Sequence of chain 10.B:
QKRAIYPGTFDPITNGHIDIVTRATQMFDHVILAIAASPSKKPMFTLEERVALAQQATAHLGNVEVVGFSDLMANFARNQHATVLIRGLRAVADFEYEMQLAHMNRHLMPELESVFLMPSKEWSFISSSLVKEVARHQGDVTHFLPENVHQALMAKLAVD

This protein binds this small molecule.
Small molecule (SMILES): CC(C)(CO)[C@@H](O)C(=O)NCCc1nc2cccc(O)c2[nH]1

Binding-site contacts:
Ligand atom C6 contacts residue LEU102 of chain 3.B at 3.7 Å (hydrophobic).
Ligand atom C6 contacts residue MET105 of chain 3.B at 3.8 Å (hydrophobic).
Ligand atom C5 contacts residue MET105 of chain 3.B at 3.9 Å (hydrophobic).
Ligand atom O22 contacts residue LEU102 of chain 3.B at 3.4 Å.
Ligand atom C21 contacts residue GLY9 of chain 3.B at 3.8 Å.
Ligand atom O13 contacts residue ALA75 of chain 3.B at 3.0 Å (h-bond).
Ligand atom C10 contacts residue ASN106 of chain 3.B at 3.2 Å.
Ligand atom C3 contacts residue MET74 of chain 3.B at 3.9 Å (hydrophobic).
Ligand atom O22 contacts residue TYR98 of chain 3.B at 3.5 Å (h-bond).
Ligand atom C19 contacts residue THR10 of chain 3.B at 3.8 Å.
Ligand atom N11 contacts residue MET74 of chain 3.B at 3.0 Å (h-bond).
Ligand atom C6 contacts residue LEU131 of chain 10.B at 3.9 Å (hydrophobic).
Ligand atom C7 contacts residue LEU131 of chain 10.B at 3.9 Å (hydrophobic).
Ligand atom C9 contacts residue LEU73 of chain 3.B at 3.4 Å (hydrophobic).
Ligand atom O13 contacts residue LEU109 of chain 3.B at 3.9 Å.
Ligand atom O22 contacts residue ARG88 of chain 3.B at 3.3 Å (salt-bridge).
Ligand atom C9 contacts residue MET74 of chain 3.B at 3.9 Å (hydrophobic).
Ligand atom C20 contacts residue ARG88 of chain 3.B at 3.6 Å.
Ligand atom O13 contacts residue MET74 of chain 3.B at 3.6 Å (h-bond).
Ligand atom C2 contacts residue MET74 of chain 3.B at 3.9 Å (hydrophobic).
Ligand atom C7 contacts residue VAL135 of chain 10.B at 3.8 Å (hydrophobic).
Ligand atom C10 contacts residue LEU73 of chain 3.B at 3.6 Å (hydrophobic).
Ligand atom C3 contacts residue ASP72 of chain 3.B at 4.0 Å.
Ligand atom O13 contacts residue LEU73 of chain 3.B at 3.6 Å.
Ligand atom C6 contacts residue VAL135 of chain 10.B at 3.5 Å (hydrophobic).
Ligand atom C3 contacts residue PHE70 of chain 3.B at 3.9 Å (hydrophobic).
Ligand atom C5 contacts residue LEU109 of chain 3.B at 3.8 Å (hydrophobic).
Ligand atom C1 contacts residue MET74 of chain 3.B at 3.8 Å (hydrophobic).
Ligand atom C19 contacts residue ALA37 of chain 3.B at 4.0 Å (hydrophobic).
Ligand atom O17 contacts residue TYR98 of chain 3.B at 3.8 Å.
Ligand atom C21 contacts residue PRO8 of chain 3.B at 3.8 Å (hydrophobic).
Ligand atom C1 contacts residue LEU73 of chain 3.B at 3.9 Å (hydrophobic).
Ligand atom C2 contacts residue ASP72 of chain 3.B at 3.9 Å.
Ligand atom C7 contacts residue LEU102 of chain 3.B at 3.8 Å (hydrophobic).
Ligand atom O13 contacts residue ASN106 of chain 3.B at 2.7 Å (h-bond).
Ligand atom C5 contacts residue ASN106 of chain 3.B at 3.1 Å.
Ligand atom C21 contacts residue ARG88 of chain 3.B at 3.3 Å.
Ligand atom C19 contacts residue GLY9 of chain 3.B at 3.8 Å.
Ligand atom N11 contacts residue LEU73 of chain 3.B at 3.4 Å.
Ligand atom O15 contacts residue MET74 of chain 3.B at 3.1 Å.

Sequence of chain 3.B:
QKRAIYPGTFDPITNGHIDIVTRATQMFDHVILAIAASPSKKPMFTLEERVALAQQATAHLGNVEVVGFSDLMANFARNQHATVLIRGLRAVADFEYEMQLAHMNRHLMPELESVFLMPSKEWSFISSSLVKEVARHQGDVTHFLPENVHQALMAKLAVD